Binding-site contacts:
Ligand atom C3 contacts residue LEU175 of chain 1.A at 3.8 Å (hydrophobic).
Ligand atom C1 contacts residue MN1 of chain 1.B at 3.0 Å.
Ligand atom O5 contacts residue HIS270 of chain 1.A at 2.9 Å.
Ligand atom O4 contacts residue ALA281 of chain 1.A at 3.7 Å.
Ligand atom O3 contacts residue ALA281 of chain 1.A at 3.6 Å.
Ligand atom C4 contacts residue LEU208 of chain 1.A at 4.1 Å (hydrophobic).
Ligand atom C2 contacts residue HIS270 of chain 1.A at 4.0 Å.
Ligand atom O2 contacts residue ALA283 of chain 1.A at 3.9 Å.
Ligand atom O1 contacts residue MN1 of chain 1.B at 2.1 Å.
Ligand atom C3 contacts residue ILE188 of chain 1.A at 3.9 Å (hydrophobic).
Ligand atom C5 contacts residue LEU208 of chain 1.A at 4.2 Å (hydrophobic).
Ligand atom O5 contacts residue ASP193 of chain 1.A at 4.1 Å.
Ligand atom C2 contacts residue MN1 of chain 1.B at 3.1 Å.
Ligand atom O2 contacts residue LEU175 of chain 1.A at 3.5 Å.
Ligand atom C5 contacts residue ARG279 of chain 1.A at 3.5 Å.
Ligand atom O2 contacts residue ARG173 of chain 1.A at 2.5 Å (salt-bridge).
Ligand atom O1 contacts residue PHE285 of chain 1.A at 3.7 Å.
Ligand atom O1 contacts residue HAR1 of chain 1.D at 3.9 Å.
Ligand atom O3 contacts residue ARG279 of chain 1.A at 2.7 Å (salt-bridge).
Ligand atom O5 contacts residue HIS191 of chain 1.A at 3.5 Å (h-bond).
Ligand atom O2 contacts residue MN1 of chain 1.B at 4.1 Å.
Ligand atom O4 contacts residue VAL272 of chain 1.A at 3.4 Å.
Ligand atom C4 contacts residue VAL272 of chain 1.A at 4.2 Å (hydrophobic).
Ligand atom O1 contacts residue ARG173 of chain 1.A at 3.4 Å (salt-bridge).
Ligand atom C2 contacts residue ILE188 of chain 1.A at 4.1 Å (hydrophobic).
Ligand atom C3 contacts residue VAL272 of chain 1.A at 4.1 Å (hydrophobic).
Ligand atom O5 contacts residue MN1 of chain 1.B at 2.4 Å.
Ligand atom O4 contacts residue ARG279 of chain 1.A at 2.8 Å (salt-bridge).
Ligand atom C5 contacts residue VAL272 of chain 1.A at 3.8 Å (hydrophobic).
Ligand atom C1 contacts residue HIS191 of chain 1.A at 4.2 Å.
Ligand atom O3 contacts residue LEU208 of chain 1.A at 3.8 Å.
Ligand atom O2 contacts residue ILE188 of chain 1.A at 4.2 Å.
Ligand atom O4 contacts residue PHE177 of chain 1.A at 3.2 Å.
Ligand atom O4 contacts residue LEU175 of chain 1.A at 4.0 Å.
Ligand atom O1 contacts residue HIS191 of chain 1.A at 3.5 Å (h-bond).
Ligand atom C1 contacts residue ARG173 of chain 1.A at 3.3 Å.
Ligand atom C5 contacts residue ALA281 of chain 1.A at 3.9 Å (hydrophobic).
Ligand atom C1 contacts residue ALA283 of chain 1.A at 4.0 Å (hydrophobic).
Ligand atom O1 contacts residue ASP193 of chain 1.A at 3.5 Å (salt-bridge).
Ligand atom O1 contacts residue HIS270 of chain 1.A at 4.1 Å.

Sequence of chain 1.A:
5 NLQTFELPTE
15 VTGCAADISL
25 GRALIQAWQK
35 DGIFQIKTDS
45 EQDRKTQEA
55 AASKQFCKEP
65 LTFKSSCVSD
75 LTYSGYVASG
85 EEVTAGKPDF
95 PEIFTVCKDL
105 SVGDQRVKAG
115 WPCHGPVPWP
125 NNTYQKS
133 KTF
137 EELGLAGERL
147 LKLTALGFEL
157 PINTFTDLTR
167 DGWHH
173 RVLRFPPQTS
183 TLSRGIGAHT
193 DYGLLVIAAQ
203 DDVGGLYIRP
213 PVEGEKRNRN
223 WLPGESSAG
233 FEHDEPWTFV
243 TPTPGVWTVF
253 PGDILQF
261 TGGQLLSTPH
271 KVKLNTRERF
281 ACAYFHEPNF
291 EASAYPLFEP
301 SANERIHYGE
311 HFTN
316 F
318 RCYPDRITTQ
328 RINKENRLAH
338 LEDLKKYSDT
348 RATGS

This small molecule binds to this protein.
Small molecule (SMILES): O=C(O)CCC(=O)C(=O)O